Binding-site contacts:
Ligand atom C1 contacts residue TYR330 of chain 4.A at 3.0 Å (hydrophobic).
Ligand atom C9 contacts residue ARG216 of chain 4.A at 3.6 Å.
Ligand atom C4 contacts residue ASP75 of chain 4.A at 3.4 Å.
Ligand atom C5 contacts residue ASP75 of chain 4.A at 3.6 Å.
Ligand atom C10 contacts residue ARG76 of chain 4.A at 3.7 Å.
Ligand atom N4 contacts residue ASP75 of chain 4.A at 2.8 Å (salt-bridge).
Ligand atom O10 contacts residue ARG76 of chain 4.A at 2.7 Å (salt-bridge).
Ligand atom C2 contacts residue TYR330 of chain 4.A at 2.9 Å (hydrophobic).
Ligand atom C81 contacts residue ALA170 of chain 4.A at 4.0 Å (hydrophobic).
Ligand atom C10 contacts residue ASP75 of chain 4.A at 3.8 Å.
Ligand atom C3 contacts residue GLU43 of chain 4.A at 3.8 Å.
Ligand atom O1A contacts residue ARG216 of chain 4.A at 3.1 Å (salt-bridge).
Ligand atom C1 contacts residue ARG295 of chain 4.A at 3.3 Å.
Ligand atom O1A contacts residue ARG295 of chain 4.A at 2.8 Å (salt-bridge).
Ligand atom C4 contacts residue TYR330 of chain 4.A at 3.3 Å (hydrophobic).
Ligand atom C11 contacts residue ARG76 of chain 4.A at 3.8 Å.
Ligand atom C82 contacts residue ILE146 of chain 4.A at 3.9 Å (hydrophobic).
Ligand atom O1A contacts residue HIS271 of chain 4.A at 3.3 Å.
Ligand atom N4 contacts residue GLU43 of chain 4.A at 2.5 Å (salt-bridge).
Ligand atom O10 contacts residue ASP75 of chain 4.A at 3.2 Å.
Ligand atom C6 contacts residue GLU201 of chain 4.A at 3.8 Å.
Ligand atom C82 contacts residue ARG148 of chain 4.A at 3.6 Å.
Ligand atom O1B contacts residue ARG42 of chain 4.A at 3.3 Å (salt-bridge).
Ligand atom C91 contacts residue GLU200 of chain 4.A at 2.7 Å.
Ligand atom O1A contacts residue TYR330 of chain 4.A at 3.6 Å (h-bond).
Ligand atom C3 contacts residue TYR330 of chain 4.A at 3.3 Å (hydrophobic).
Ligand atom C81 contacts residue ARG148 of chain 4.A at 3.8 Å.
Ligand atom C91 contacts residue ARG216 of chain 4.A at 3.6 Å.
Ligand atom C4 contacts residue GLU43 of chain 4.A at 3.4 Å.
Ligand atom C91 contacts residue ASN218 of chain 4.A at 4.0 Å.
Ligand atom C6 contacts residue TYR330 of chain 4.A at 3.6 Å (hydrophobic).
Ligand atom O1B contacts residue ARG295 of chain 4.A at 2.9 Å (salt-bridge).
Ligand atom C7 contacts residue ARG216 of chain 4.A at 4.0 Å.
Ligand atom O1B contacts residue TYR330 of chain 4.A at 3.3 Å (h-bond).
Ligand atom C3 contacts residue ASP75 of chain 4.A at 3.2 Å.
Ligand atom C5 contacts residue TYR330 of chain 4.A at 4.0 Å (hydrophobic).
Ligand atom C11 contacts residue TRP102 of chain 4.A at 3.9 Å (hydrophobic).
Ligand atom C7 contacts residue TYR330 of chain 4.A at 3.3 Å (hydrophobic).
Ligand atom C3 contacts residue ARG42 of chain 4.A at 3.5 Å.
Ligand atom C1 contacts residue ARG216 of chain 4.A at 3.8 Å.

This protein binds this small molecule.
Small molecule (SMILES): CCC(CC)O[C@@H]1C=C(C(=O)O)C[C@H](N)[C@H]1NC(C)=O

Sequence of chain 4.A:
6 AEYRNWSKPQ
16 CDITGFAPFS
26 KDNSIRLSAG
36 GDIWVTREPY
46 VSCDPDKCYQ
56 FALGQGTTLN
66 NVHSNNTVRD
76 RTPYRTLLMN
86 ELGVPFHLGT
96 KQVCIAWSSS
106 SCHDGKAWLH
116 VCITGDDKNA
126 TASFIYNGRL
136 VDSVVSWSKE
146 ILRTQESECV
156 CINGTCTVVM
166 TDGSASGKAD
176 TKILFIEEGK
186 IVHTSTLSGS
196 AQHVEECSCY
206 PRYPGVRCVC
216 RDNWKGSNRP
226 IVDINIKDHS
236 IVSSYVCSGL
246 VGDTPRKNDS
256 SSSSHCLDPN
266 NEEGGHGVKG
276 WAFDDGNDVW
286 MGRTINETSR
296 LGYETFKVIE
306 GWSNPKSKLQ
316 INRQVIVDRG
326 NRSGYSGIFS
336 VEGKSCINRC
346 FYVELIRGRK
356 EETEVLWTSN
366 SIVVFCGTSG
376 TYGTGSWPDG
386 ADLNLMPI